Sequence of chain 1.F:
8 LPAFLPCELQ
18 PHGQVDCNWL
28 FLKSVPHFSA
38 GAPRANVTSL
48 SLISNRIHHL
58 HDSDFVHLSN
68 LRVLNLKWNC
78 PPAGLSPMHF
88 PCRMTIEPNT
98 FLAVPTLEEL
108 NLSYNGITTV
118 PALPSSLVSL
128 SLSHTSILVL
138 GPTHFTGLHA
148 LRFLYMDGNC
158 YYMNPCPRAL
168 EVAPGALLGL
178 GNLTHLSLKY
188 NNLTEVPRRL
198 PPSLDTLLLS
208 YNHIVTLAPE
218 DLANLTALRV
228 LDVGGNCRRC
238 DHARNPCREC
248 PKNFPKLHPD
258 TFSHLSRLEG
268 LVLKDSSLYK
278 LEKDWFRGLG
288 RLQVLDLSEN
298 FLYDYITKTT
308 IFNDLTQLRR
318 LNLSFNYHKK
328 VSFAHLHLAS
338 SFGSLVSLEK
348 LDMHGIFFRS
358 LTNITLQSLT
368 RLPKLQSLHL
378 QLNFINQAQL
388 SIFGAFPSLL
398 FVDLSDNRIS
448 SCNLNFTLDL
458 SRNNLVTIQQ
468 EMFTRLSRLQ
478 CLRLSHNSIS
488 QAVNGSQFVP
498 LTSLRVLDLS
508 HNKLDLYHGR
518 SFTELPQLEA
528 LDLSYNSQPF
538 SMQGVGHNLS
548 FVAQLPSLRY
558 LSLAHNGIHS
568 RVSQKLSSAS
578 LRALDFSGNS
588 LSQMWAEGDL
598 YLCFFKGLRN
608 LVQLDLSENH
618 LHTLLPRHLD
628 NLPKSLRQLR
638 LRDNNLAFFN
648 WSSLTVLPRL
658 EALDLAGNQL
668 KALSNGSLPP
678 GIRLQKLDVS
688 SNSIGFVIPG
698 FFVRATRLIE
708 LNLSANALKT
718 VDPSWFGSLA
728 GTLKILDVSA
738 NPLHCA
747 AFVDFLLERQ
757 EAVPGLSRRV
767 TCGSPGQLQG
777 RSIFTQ

The protein below binds the small molecule below.
Small molecule (SMILES): CC(=O)N[C@@H]1[C@@H](O)[C@H](O)[C@@H](CO)O[C@H]1O

Binding-site contacts:
Ligand atom C3 contacts residue ASN545 of chain 1.F at 3.8 Å.
Ligand atom C4 contacts residue ASN545 of chain 1.F at 4.2 Å.
Ligand atom O6 contacts residue SER547 of chain 1.F at 4.3 Å.
Ligand atom C2 contacts residue ASN545 of chain 1.F at 2.5 Å.
Ligand atom C6 contacts residue SER547 of chain 1.F at 3.9 Å.
Ligand atom N2 contacts residue ASN545 of chain 1.F at 2.9 Å (h-bond).
Ligand atom C7 contacts residue ASN545 of chain 1.F at 3.8 Å.
Ligand atom C5 contacts residue SER547 of chain 1.F at 3.6 Å.
Ligand atom O5 contacts residue ASN545 of chain 1.F at 2.3 Å (h-bond).
Ligand atom O5 contacts residue SER547 of chain 1.F at 3.3 Å (h-bond).
Ligand atom C5 contacts residue ASN545 of chain 1.F at 3.6 Å.
Ligand atom C1 contacts residue SER547 of chain 1.F at 3.6 Å.
Ligand atom O7 contacts residue ASN545 of chain 1.F at 4.4 Å.
Ligand atom O6 contacts residue GLY516 of chain 1.F at 4.0 Å.
Ligand atom C1 contacts residue ASN545 of chain 1.F at 1.4 Å.